This small molecule binds to this protein.
Small molecule (SMILES): O=C1CNC(=O)N1

Sequence of chain 3.A:
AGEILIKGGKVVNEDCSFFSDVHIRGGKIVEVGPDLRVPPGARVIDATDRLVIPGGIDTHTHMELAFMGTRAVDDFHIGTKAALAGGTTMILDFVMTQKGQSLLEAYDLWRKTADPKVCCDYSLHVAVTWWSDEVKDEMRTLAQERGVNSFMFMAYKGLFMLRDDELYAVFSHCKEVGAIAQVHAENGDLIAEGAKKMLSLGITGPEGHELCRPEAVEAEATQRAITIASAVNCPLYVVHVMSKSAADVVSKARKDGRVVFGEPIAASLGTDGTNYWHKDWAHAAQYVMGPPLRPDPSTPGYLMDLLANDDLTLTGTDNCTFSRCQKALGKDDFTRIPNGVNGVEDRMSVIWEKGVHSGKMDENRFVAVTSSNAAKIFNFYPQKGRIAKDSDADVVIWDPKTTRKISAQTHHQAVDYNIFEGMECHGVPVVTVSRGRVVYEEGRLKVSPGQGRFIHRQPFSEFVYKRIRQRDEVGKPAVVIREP

Binding-site contacts:
Ligand atom N1 contacts residue PHE90 of chain 3.A at 3.5 Å.
Ligand atom C contacts residue HIS85 of chain 3.A at 4.2 Å.
Ligand atom C1 contacts residue ZN1 of chain 3.C at 3.0 Å.
Ligand atom C2 contacts residue TYR180 of chain 3.A at 4.0 Å (hydrophobic).
Ligand atom O1 contacts residue MET313 of chain 3.A at 4.0 Å.
Ligand atom O1 contacts residue ASP342 of chain 3.A at 3.5 Å (salt-bridge).
Ligand atom O contacts residue PHE90 of chain 3.A at 3.7 Å.
Ligand atom O contacts residue LEU88 of chain 3.A at 4.1 Å.
Ligand atom C contacts residue PHE90 of chain 3.A at 4.0 Å (hydrophobic).
Ligand atom N contacts residue HIS85 of chain 3.A at 4.0 Å.
Ligand atom C contacts residue TYR180 of chain 3.A at 3.8 Å (hydrophobic).
Ligand atom N contacts residue TYR180 of chain 3.A at 4.2 Å.
Ligand atom N contacts residue ZN1 of chain 3.B at 3.0 Å.
Ligand atom O contacts residue MET119 of chain 3.A at 4.4 Å.
Ligand atom C1 contacts residue KCX175 of chain 3.A at 3.5 Å.
Ligand atom C1 contacts residue TYR180 of chain 3.A at 4.0 Å (hydrophobic).
Ligand atom C contacts residue ZN1 of chain 3.C at 4.2 Å.
Ligand atom C2 contacts residue ZN1 of chain 3.B at 4.3 Å.
Ligand atom C2 contacts residue ZN1 of chain 3.C at 4.0 Å.
Ligand atom O1 contacts residue GLY364 of chain 3.A at 4.2 Å.
Ligand atom N contacts residue ASP342 of chain 3.A at 3.4 Å (salt-bridge).
Ligand atom N1 contacts residue TYR180 of chain 3.A at 3.8 Å.
Ligand atom N contacts residue GLY314 of chain 3.A at 3.8 Å.
Ligand atom C1 contacts residue HIS85 of chain 3.A at 3.7 Å.
Ligand atom N contacts residue HIS264 of chain 3.A at 4.3 Å.
Ligand atom C2 contacts residue ASP342 of chain 3.A at 3.8 Å.
Ligand atom O1 contacts residue GLY314 of chain 3.A at 3.7 Å.
Ligand atom C1 contacts residue ZN1 of chain 3.B at 3.1 Å.
Ligand atom N1 contacts residue ASN363 of chain 3.A at 4.1 Å.
Ligand atom N contacts residue ZN1 of chain 3.C at 2.9 Å.
Ligand atom C contacts residue ZN1 of chain 3.B at 4.5 Å.
Ligand atom O1 contacts residue ASN363 of chain 3.A at 4.0 Å.
Ligand atom C2 contacts residue GLY314 of chain 3.A at 4.1 Å.
Ligand atom N contacts residue KCX175 of chain 3.A at 4.0 Å.
Ligand atom C1 contacts residue ASP342 of chain 3.A at 4.3 Å.
Ligand atom O contacts residue TYR180 of chain 3.A at 4.2 Å.